Binding-site contacts:
Ligand atom C5 contacts residue THR390 of chain 1.D at 4.2 Å.
Ligand atom C5 contacts residue ASP388 of chain 1.D at 3.9 Å.
Ligand atom O5 contacts residue ASP388 of chain 1.D at 3.9 Å.
Ligand atom C6 contacts residue ASP388 of chain 1.D at 3.4 Å.
Ligand atom C6 contacts residue THR390 of chain 1.D at 4.2 Å.
Ligand atom C3 contacts residue ASN405 of chain 1.D at 3.8 Å.
Ligand atom O6 contacts residue ASP388 of chain 1.D at 3.8 Å.
Ligand atom C1 contacts residue ASN405 of chain 1.D at 1.5 Å.
Ligand atom C5 contacts residue ASN405 of chain 1.D at 3.6 Å.
Ligand atom C2 contacts residue ASN405 of chain 1.D at 2.4 Å.
Ligand atom C4 contacts residue ASN405 of chain 1.D at 4.1 Å.
Ligand atom O2 contacts residue ASN405 of chain 1.D at 2.9 Å (h-bond).
Ligand atom O5 contacts residue ASN405 of chain 1.D at 2.3 Å (h-bond).

This small molecule binds to this protein.
Small molecule (SMILES): C[C@@H]1O[C@@H](O[C@H]2[C@H](O)[C@@H](CO)OC[C@@H]2O)[C@@H](O)[C@H](O)[C@@H]1O

Sequence of chain 1.D:
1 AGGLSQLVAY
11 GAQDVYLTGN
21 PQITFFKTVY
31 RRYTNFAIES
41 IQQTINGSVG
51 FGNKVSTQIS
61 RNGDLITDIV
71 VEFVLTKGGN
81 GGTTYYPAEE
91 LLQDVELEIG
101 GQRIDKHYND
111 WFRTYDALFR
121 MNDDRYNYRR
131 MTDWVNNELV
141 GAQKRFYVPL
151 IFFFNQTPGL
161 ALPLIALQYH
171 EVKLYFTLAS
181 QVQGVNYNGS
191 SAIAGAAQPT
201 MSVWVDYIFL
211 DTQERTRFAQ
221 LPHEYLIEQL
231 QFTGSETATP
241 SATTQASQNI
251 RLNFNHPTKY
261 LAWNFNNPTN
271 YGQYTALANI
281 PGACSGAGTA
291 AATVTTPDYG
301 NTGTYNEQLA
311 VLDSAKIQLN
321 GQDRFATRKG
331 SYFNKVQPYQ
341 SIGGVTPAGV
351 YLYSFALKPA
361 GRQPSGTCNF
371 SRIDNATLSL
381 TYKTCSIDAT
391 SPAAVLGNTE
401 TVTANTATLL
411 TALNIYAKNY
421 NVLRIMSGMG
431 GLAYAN